This protein binds this small molecule.
Small molecule (SMILES): O=P(O)(O)O/C=C(/O)CO

Binding-site contacts:
Ligand atom O6 contacts residue LEU245 of chain 1.B at 3.7 Å.
Ligand atom O2 contacts residue LYS144 of chain 1.B at 3.4 Å (salt-bridge).
Ligand atom C1 contacts residue LYS213 of chain 1.B at 1.3 Å.
Ligand atom P1 contacts residue GLY272 of chain 1.B at 3.5 Å.
Ligand atom O2 contacts residue LYS213 of chain 1.B at 2.7 Å (salt-bridge).
Ligand atom C3 contacts residue ALA40 of chain 1.B at 3.6 Å (hydrophobic).
Ligand atom C2 contacts residue ASP42 of chain 1.B at 3.2 Å.
Ligand atom P1 contacts residue SER246 of chain 1.B at 3.7 Å.
Ligand atom O4 contacts residue GLY272 of chain 1.B at 3.6 Å.
Ligand atom O6 contacts residue ARG273 of chain 1.B at 3.8 Å.
Ligand atom C3 contacts residue LEU245 of chain 1.B at 4.1 Å (hydrophobic).
Ligand atom O5 contacts residue SER246 of chain 1.B at 2.6 Å (h-bond).
Ligand atom O2 contacts residue ASP42 of chain 1.B at 2.6 Å (salt-bridge).
Ligand atom O6 contacts residue SER246 of chain 1.B at 3.7 Å.
Ligand atom O3 contacts residue GLN43 of chain 1.B at 3.2 Å (h-bond).
Ligand atom O2 contacts residue LEU84 of chain 1.B at 3.3 Å.
Ligand atom P1 contacts residue GLN43 of chain 1.B at 4.0 Å.
Ligand atom O5 contacts residue SER247 of chain 1.B at 3.6 Å.
Ligand atom P1 contacts residue ARG273 of chain 1.B at 3.9 Å.
Ligand atom O4 contacts residue GLN43 of chain 1.B at 3.4 Å (h-bond).
Ligand atom O2 contacts residue GLU179 of chain 1.B at 3.7 Å.
Ligand atom O6 contacts residue SER247 of chain 1.B at 2.5 Å (h-bond).
Ligand atom O5 contacts residue ARG273 of chain 1.B at 3.8 Å.
Ligand atom C2 contacts residue LYS213 of chain 1.B at 2.5 Å.
Ligand atom C2 contacts residue GLN43 of chain 1.B at 3.8 Å.
Ligand atom O5 contacts residue LEU245 of chain 1.B at 4.0 Å.
Ligand atom C3 contacts residue LYS213 of chain 1.B at 2.5 Å.
Ligand atom O4 contacts residue SER246 of chain 1.B at 3.8 Å.
Ligand atom O4 contacts residue SER247 of chain 1.B at 3.6 Å (h-bond).
Ligand atom O3 contacts residue GLY272 of chain 1.B at 3.5 Å (h-bond).
Ligand atom C1 contacts residue ALA40 of chain 1.B at 3.8 Å (hydrophobic).
Ligand atom O3 contacts residue LYS213 of chain 1.B at 3.8 Å.
Ligand atom C3 contacts residue LEU270 of chain 1.B at 3.4 Å (hydrophobic).
Ligand atom O5 contacts residue GLY272 of chain 1.B at 2.8 Å (h-bond).
Ligand atom O4 contacts residue ARG273 of chain 1.B at 2.9 Å (salt-bridge).
Ligand atom C2 contacts residue ALA40 of chain 1.B at 3.6 Å (hydrophobic).
Ligand atom C1 contacts residue GLU179 of chain 1.B at 3.8 Å.
Ligand atom P1 contacts residue SER247 of chain 1.B at 3.6 Å.
Ligand atom O5 contacts residue ALA271 of chain 1.B at 3.3 Å.
Ligand atom O3 contacts residue ALA40 of chain 1.B at 3.6 Å.

Sequence of chain 1.B:
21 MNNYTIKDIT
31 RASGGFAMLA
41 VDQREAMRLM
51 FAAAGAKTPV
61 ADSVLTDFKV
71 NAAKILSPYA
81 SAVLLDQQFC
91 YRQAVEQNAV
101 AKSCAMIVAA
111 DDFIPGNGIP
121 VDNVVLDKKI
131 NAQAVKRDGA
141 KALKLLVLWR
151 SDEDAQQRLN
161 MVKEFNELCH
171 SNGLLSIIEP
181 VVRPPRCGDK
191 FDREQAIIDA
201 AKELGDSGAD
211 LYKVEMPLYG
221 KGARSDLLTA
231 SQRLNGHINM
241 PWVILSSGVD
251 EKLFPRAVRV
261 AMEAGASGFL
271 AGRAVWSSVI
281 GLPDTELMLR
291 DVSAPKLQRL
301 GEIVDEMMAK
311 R